This protein binds this small molecule.
Small molecule (SMILES): CC(=O)N[C@@H]1[C@@H](O)[C@H](O)[C@@H](CO)O[C@H]1O

Sequence of chain 1.A:
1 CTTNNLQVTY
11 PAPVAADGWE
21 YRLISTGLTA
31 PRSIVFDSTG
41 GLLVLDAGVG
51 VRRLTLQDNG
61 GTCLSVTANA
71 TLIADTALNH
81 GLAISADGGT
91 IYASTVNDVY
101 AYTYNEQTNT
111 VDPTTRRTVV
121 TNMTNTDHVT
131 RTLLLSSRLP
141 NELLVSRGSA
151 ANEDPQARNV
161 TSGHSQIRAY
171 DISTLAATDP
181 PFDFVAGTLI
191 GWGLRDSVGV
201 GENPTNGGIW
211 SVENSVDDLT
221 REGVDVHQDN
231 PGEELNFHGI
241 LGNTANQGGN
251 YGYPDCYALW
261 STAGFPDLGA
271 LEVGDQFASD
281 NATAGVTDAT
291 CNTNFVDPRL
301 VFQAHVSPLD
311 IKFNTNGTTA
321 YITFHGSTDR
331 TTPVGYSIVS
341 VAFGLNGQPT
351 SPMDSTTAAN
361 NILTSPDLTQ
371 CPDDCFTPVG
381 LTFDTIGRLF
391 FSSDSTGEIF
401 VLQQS

Binding-site contacts:
Ligand atom C2 contacts residue GLU153 of chain 1.A at 3.5 Å.
Ligand atom C8 contacts residue ASP218 of chain 1.A at 3.5 Å.
Ligand atom O7 contacts residue THR220 of chain 1.A at 2.9 Å (h-bond).
Ligand atom C7 contacts residue LEU219 of chain 1.A at 3.7 Å (hydrophobic).
Ligand atom C8 contacts residue LEU219 of chain 1.A at 4.1 Å (hydrophobic).
Ligand atom C3 contacts residue ASP218 of chain 1.A at 3.8 Å.
Ligand atom O7 contacts residue ASN281 of chain 1.A at 4.3 Å.
Ligand atom N2 contacts residue ASN281 of chain 1.A at 3.0 Å (h-bond).
Ligand atom C8 contacts residue VAL216 of chain 1.A at 4.0 Å (hydrophobic).
Ligand atom N2 contacts residue GLU153 of chain 1.A at 3.9 Å.
Ligand atom C2 contacts residue THR220 of chain 1.A at 4.0 Å.
Ligand atom C1 contacts residue THR220 of chain 1.A at 4.3 Å.
Ligand atom O3 contacts residue ASP218 of chain 1.A at 2.7 Å (salt-bridge).
Ligand atom C4 contacts residue GLU153 of chain 1.A at 4.5 Å.
Ligand atom C1 contacts residue GLU153 of chain 1.A at 3.6 Å.
Ligand atom C8 contacts residue ASP217 of chain 1.A at 3.8 Å.
Ligand atom C1 contacts residue ASN281 of chain 1.A at 1.4 Å.
Ligand atom C7 contacts residue THR220 of chain 1.A at 3.5 Å.
Ligand atom O7 contacts residue LEU219 of chain 1.A at 3.2 Å.
Ligand atom C2 contacts residue ASP218 of chain 1.A at 4.2 Å.
Ligand atom N2 contacts residue LEU219 of chain 1.A at 4.4 Å.
Ligand atom C3 contacts residue THR220 of chain 1.A at 4.0 Å.
Ligand atom C3 contacts residue ASN281 of chain 1.A at 3.8 Å.
Ligand atom C7 contacts residue GLU153 of chain 1.A at 3.5 Å.
Ligand atom O3 contacts residue THR220 of chain 1.A at 4.0 Å.
Ligand atom C8 contacts residue ASN281 of chain 1.A at 3.9 Å.
Ligand atom N2 contacts residue THR220 of chain 1.A at 3.1 Å (h-bond).
Ligand atom C8 contacts residue GLU153 of chain 1.A at 2.9 Å.
Ligand atom C5 contacts residue ASN281 of chain 1.A at 3.5 Å.
Ligand atom C2 contacts residue ASN281 of chain 1.A at 2.5 Å.
Ligand atom O7 contacts residue ASP218 of chain 1.A at 4.0 Å.
Ligand atom O5 contacts residue GLU153 of chain 1.A at 3.6 Å (salt-bridge).
Ligand atom C7 contacts residue ASN281 of chain 1.A at 3.5 Å.
Ligand atom C8 contacts residue ASN152 of chain 1.A at 4.5 Å.
Ligand atom C7 contacts residue ASP218 of chain 1.A at 3.5 Å.
Ligand atom C3 contacts residue GLU153 of chain 1.A at 4.5 Å.
Ligand atom C4 contacts residue ASN281 of chain 1.A at 4.2 Å.
Ligand atom O5 contacts residue ASN281 of chain 1.A at 2.2 Å (h-bond).
Ligand atom N2 contacts residue ASP218 of chain 1.A at 3.7 Å.
Ligand atom O7 contacts residue GLU153 of chain 1.A at 4.2 Å.